Binding-site contacts:
Ligand atom C8 contacts residue ARG280 of chain 1.B at 4.0 Å.
Ligand atom O6 contacts residue TYR6 of chain 1.B at 3.8 Å.
Ligand atom C5 contacts residue ASN208 of chain 1.B at 3.7 Å.
Ligand atom C2 contacts residue PRO7 of chain 1.B at 3.6 Å (hydrophobic).
Ligand atom C5 contacts residue TYR6 of chain 1.B at 4.0 Å (hydrophobic).
Ligand atom N2 contacts residue ASN208 of chain 1.B at 2.7 Å (h-bond).
Ligand atom C1 contacts residue ASN208 of chain 1.B at 1.4 Å.
Ligand atom C8 contacts residue ARG8 of chain 1.B at 3.6 Å.
Ligand atom O5 contacts residue TYR6 of chain 1.B at 3.9 Å.
Ligand atom C3 contacts residue PRO7 of chain 1.B at 3.8 Å (hydrophobic).
Ligand atom C2 contacts residue ASN208 of chain 1.B at 2.3 Å.
Ligand atom O3 contacts residue PRO7 of chain 1.B at 4.4 Å.
Ligand atom C8 contacts residue PRO7 of chain 1.B at 3.5 Å (hydrophobic).
Ligand atom N2 contacts residue ARG8 of chain 1.B at 4.1 Å.
Ligand atom C7 contacts residue PRO7 of chain 1.B at 3.5 Å (hydrophobic).
Ligand atom C8 contacts residue ASN208 of chain 1.B at 4.5 Å.
Ligand atom O7 contacts residue ASN208 of chain 1.B at 3.4 Å (h-bond).
Ligand atom C1 contacts residue TYR6 of chain 1.B at 4.1 Å (hydrophobic).
Ligand atom O5 contacts residue ASN208 of chain 1.B at 2.4 Å (h-bond).
Ligand atom C8 contacts residue LEU9 of chain 1.B at 4.0 Å (hydrophobic).
Ligand atom N2 contacts residue PRO7 of chain 1.B at 2.7 Å (h-bond).
Ligand atom C4 contacts residue ASN208 of chain 1.B at 4.1 Å.
Ligand atom C1 contacts residue PRO7 of chain 1.B at 3.8 Å (hydrophobic).
Ligand atom C7 contacts residue ARG8 of chain 1.B at 4.3 Å.
Ligand atom C7 contacts residue ASN208 of chain 1.B at 3.3 Å.
Ligand atom C3 contacts residue ASN208 of chain 1.B at 3.6 Å.

The small molecule below binds the protein below.
Small molecule (SMILES): CC(=O)N[C@@H]1[C@@H](O)[C@H](O)[C@@H](CO)O[C@H]1O

Sequence of chain 1.B:
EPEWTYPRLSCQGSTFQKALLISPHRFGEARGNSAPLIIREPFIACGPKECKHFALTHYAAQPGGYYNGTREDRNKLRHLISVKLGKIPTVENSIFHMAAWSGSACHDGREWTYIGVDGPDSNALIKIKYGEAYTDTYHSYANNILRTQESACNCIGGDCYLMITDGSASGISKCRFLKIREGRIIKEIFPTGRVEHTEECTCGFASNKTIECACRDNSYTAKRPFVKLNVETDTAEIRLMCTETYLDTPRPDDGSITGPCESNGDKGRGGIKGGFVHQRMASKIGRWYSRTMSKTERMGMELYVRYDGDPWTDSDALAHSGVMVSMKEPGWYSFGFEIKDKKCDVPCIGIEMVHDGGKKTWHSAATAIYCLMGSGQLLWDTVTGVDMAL